Sequence of chain 2.A:
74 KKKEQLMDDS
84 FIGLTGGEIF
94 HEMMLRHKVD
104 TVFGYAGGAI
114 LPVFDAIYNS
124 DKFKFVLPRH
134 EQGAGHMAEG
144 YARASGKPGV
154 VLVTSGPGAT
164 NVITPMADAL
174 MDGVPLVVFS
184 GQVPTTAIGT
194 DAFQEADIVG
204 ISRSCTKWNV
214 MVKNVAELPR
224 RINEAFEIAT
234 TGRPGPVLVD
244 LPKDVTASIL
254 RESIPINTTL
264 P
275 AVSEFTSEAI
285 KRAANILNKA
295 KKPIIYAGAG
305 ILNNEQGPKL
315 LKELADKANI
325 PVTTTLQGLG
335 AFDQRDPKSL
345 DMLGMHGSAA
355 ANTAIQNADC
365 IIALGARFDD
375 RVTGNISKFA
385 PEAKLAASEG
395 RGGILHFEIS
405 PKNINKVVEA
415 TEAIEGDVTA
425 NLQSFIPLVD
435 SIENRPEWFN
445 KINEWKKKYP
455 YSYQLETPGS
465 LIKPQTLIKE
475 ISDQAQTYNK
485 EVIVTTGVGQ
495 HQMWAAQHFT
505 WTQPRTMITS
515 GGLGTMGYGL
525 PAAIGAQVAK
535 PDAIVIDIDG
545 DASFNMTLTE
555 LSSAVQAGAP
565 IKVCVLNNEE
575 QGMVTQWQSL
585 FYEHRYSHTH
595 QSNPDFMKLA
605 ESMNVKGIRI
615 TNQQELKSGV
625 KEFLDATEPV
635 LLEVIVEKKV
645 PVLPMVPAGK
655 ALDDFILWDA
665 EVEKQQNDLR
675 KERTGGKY

Sequence of chain 3.A:
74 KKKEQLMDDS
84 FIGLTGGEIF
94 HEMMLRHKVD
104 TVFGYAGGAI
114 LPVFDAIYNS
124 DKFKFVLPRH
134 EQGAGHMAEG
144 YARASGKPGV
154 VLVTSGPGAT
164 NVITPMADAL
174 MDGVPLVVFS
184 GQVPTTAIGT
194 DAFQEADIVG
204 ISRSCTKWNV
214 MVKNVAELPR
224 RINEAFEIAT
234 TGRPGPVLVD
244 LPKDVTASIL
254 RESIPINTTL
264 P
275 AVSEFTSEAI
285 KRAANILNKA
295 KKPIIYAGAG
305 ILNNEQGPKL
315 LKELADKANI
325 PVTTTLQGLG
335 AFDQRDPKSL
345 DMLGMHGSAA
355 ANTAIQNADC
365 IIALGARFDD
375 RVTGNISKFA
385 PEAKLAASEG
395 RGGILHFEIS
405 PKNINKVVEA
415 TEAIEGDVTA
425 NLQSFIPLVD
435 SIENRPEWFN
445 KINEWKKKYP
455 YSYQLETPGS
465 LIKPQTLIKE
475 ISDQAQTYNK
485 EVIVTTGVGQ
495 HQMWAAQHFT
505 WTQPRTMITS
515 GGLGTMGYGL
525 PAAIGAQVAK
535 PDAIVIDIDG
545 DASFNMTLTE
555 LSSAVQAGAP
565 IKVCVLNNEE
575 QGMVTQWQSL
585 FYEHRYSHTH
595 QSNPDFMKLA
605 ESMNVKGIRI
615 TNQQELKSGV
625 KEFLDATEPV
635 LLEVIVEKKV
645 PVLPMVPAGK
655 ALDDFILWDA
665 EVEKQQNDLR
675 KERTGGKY

Binding-site contacts:
Ligand atom C5' contacts residue MET520 of chain 3.A at 3.5 Å (hydrophobic).
Ligand atom O1B contacts residue GLY493 of chain 3.A at 3.5 Å.
Ligand atom N3' contacts residue PRO160 of chain 2.A at 3.5 Å.
Ligand atom O2A contacts residue SER547 of chain 3.A at 2.7 Å (h-bond).
Ligand atom O3B contacts residue ASN572 of chain 3.A at 3.1 Å (h-bond).
Ligand atom O3B contacts residue MG1 of chain 3.C at 2.2 Å.
Ligand atom CM2 contacts residue GLU134 of chain 2.A at 3.4 Å.
Ligand atom O2B contacts residue GLN494 of chain 3.A at 3.3 Å (h-bond).
Ligand atom C4 contacts residue VAL578 of chain 3.A at 3.5 Å (hydrophobic).
Ligand atom N4' contacts residue CO21 of chain 3.G at 2.4 Å (h-bond).
Ligand atom C7 contacts residue VAL492 of chain 3.A at 3.2 Å (hydrophobic).
Ligand atom O1A contacts residue ALA546 of chain 3.A at 3.0 Å (h-bond).
Ligand atom C7' contacts residue CO21 of chain 3.G at 3.3 Å.
Ligand atom O1A contacts residue GLU574 of chain 3.A at 3.1 Å (salt-bridge).
Ligand atom O1B contacts residue MET577 of chain 3.A at 2.9 Å (h-bond).
Ligand atom O1A contacts residue MG1 of chain 3.C at 2.1 Å.
Ligand atom S1 contacts residue CO21 of chain 3.G at 3.0 Å (h-bond).
Ligand atom N4' contacts residue GLY518 of chain 3.A at 2.9 Å (h-bond).
Ligand atom O2A contacts residue GLY544 of chain 3.A at 3.5 Å.
Ligand atom N4' contacts residue GLN197 of chain 2.A at 3.1 Å (h-bond).
Ligand atom N1' contacts residue GLU134 of chain 2.A at 2.6 Å (salt-bridge).
Ligand atom CM2 contacts residue ASN164 of chain 2.A at 3.4 Å.
Ligand atom PA contacts residue MG1 of chain 3.C at 3.3 Å.
Ligand atom C6 contacts residue GLN575 of chain 3.A at 3.5 Å.
Ligand atom O2B contacts residue HIS495 of chain 3.A at 3.0 Å (h-bond).
Ligand atom C4' contacts residue MET520 of chain 3.A at 3.5 Å (hydrophobic).
Ligand atom O3B contacts residue GLY576 of chain 3.A at 2.8 Å (h-bond).
Ligand atom N3' contacts residue MET520 of chain 3.A at 3.3 Å (h-bond).
Ligand atom O7 contacts residue GLN575 of chain 3.A at 3.4 Å.
Ligand atom N3 contacts residue CO21 of chain 3.G at 2.7 Å (h-bond).
Ligand atom O1A contacts residue ASP545 of chain 3.A at 2.8 Å (salt-bridge).
Ligand atom O3B contacts residue GLU574 of chain 3.A at 3.1 Å (salt-bridge).
Ligand atom CM4 contacts residue ALA109 of chain 2.A at 3.3 Å (hydrophobic).
Ligand atom CM4 contacts residue MET520 of chain 3.A at 3.5 Å (hydrophobic).
Ligand atom O3A contacts residue HIS495 of chain 3.A at 3.1 Å (h-bond).
Ligand atom C4 contacts residue MET520 of chain 3.A at 3.3 Å (hydrophobic).
Ligand atom O1B contacts residue GLY576 of chain 3.A at 3.3 Å (h-bond).
Ligand atom C6' contacts residue GLU134 of chain 2.A at 3.3 Å.
Ligand atom O1B contacts residue GLN494 of chain 3.A at 2.7 Å (h-bond).
Ligand atom PB contacts residue MG1 of chain 3.C at 3.4 Å.

The protein below binds the small molecule below.
Small molecule (SMILES): C/C(NCc1cnc(C)nc1N)=C(/S)CCO[P](=O)([O-])O[P](=O)([O-])O